Binding-site contacts:
Ligand atom C5 contacts residue ASN1115 of chain 1.A at 3.7 Å.
Ligand atom C1 contacts residue ASN1115 of chain 1.A at 1.4 Å.
Ligand atom C2 contacts residue ASN1115 of chain 1.A at 2.4 Å.
Ligand atom N2 contacts residue ASN1115 of chain 1.A at 2.9 Å (h-bond).
Ligand atom O7 contacts residue ASN1115 of chain 1.A at 4.3 Å.
Ligand atom C7 contacts residue ASN1115 of chain 1.A at 3.9 Å.
Ligand atom C3 contacts residue ASN1115 of chain 1.A at 3.8 Å.
Ligand atom C4 contacts residue ASN1115 of chain 1.A at 4.2 Å.
Ligand atom O5 contacts residue ASN1115 of chain 1.A at 2.4 Å (h-bond).

A small-molecule ligand and the protein it binds are described below.
Small molecule (SMILES): CC(=O)N[C@@H]1[C@@H](O)[C@H](O)[C@@H](CO)O[C@H]1O

Sequence of chain 1.A:
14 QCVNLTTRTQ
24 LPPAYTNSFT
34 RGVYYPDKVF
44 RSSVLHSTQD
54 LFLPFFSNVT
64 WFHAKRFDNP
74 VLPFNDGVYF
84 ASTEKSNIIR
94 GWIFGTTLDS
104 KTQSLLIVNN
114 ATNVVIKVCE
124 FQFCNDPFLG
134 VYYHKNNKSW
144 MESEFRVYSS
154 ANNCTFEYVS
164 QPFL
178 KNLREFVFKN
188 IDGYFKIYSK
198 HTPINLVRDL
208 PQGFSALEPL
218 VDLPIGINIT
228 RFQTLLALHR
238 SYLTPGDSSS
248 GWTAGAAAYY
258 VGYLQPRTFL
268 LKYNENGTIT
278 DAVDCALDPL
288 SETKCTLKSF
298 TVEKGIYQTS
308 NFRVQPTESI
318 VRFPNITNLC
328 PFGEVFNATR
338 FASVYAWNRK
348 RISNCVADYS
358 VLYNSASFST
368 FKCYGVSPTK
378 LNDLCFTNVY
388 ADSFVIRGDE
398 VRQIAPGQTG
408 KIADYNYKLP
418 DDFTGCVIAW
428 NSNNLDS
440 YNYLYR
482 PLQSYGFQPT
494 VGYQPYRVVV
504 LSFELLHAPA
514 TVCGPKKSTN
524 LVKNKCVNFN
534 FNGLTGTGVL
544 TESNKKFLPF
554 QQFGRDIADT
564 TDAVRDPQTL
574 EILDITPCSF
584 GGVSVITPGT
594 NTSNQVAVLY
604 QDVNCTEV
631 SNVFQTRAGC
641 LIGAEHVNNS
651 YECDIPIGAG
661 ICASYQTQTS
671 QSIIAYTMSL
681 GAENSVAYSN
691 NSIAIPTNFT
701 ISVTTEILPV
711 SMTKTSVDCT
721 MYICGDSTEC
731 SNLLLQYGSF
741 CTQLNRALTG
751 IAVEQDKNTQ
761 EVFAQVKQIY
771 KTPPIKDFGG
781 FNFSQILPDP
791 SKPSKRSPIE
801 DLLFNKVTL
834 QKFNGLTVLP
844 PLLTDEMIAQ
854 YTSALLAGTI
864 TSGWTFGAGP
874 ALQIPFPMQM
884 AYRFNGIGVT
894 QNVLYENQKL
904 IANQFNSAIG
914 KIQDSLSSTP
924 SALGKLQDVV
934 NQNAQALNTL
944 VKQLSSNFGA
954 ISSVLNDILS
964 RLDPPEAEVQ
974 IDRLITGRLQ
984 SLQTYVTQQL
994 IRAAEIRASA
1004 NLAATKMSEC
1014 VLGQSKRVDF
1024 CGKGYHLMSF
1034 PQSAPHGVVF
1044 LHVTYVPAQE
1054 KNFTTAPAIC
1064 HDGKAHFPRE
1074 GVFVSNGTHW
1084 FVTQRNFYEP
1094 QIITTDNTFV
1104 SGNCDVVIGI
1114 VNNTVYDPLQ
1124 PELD